Binding-site contacts:
Ligand atom O3 contacts residue HIS31 of chain 3.A at 3.2 Å (h-bond).
Ligand atom C3 contacts residue SER97 of chain 3.A at 3.5 Å.
Ligand atom O20 contacts residue GLY99 of chain 3.B at 3.6 Å.
Ligand atom C3 contacts residue TRP104 of chain 3.B at 3.4 Å (hydrophobic).
Ligand atom CH4 contacts residue SER97 of chain 3.A at 3.6 Å.
Ligand atom C16 contacts residue ASN35 of chain 3.B at 3.4 Å.
Ligand atom O20 contacts residue GLY33 of chain 3.B at 3.5 Å.
Ligand atom CH4 contacts residue VAL99 of chain 3.A at 3.8 Å (hydrophobic).
Ligand atom C5 contacts residue SER96 of chain 3.A at 3.8 Å.
Ligand atom OH5 contacts residue SER97 of chain 3.A at 3.5 Å (h-bond).
Ligand atom CH4 contacts residue HIS98 of chain 3.A at 3.4 Å.
Ligand atom C15 contacts residue PHE106 of chain 3.B at 3.6 Å (hydrophobic).
Ligand atom O3 contacts residue SER97 of chain 3.A at 3.0 Å (h-bond).
Ligand atom OH4 contacts residue HIS98 of chain 3.A at 3.0 Å.
Ligand atom OH4 contacts residue VAL99 of chain 3.A at 2.7 Å (h-bond).
Ligand atom C4 contacts residue HIS98 of chain 3.A at 3.8 Å.
Ligand atom C19 contacts residue VAL99 of chain 3.A at 3.8 Å (hydrophobic).
Ligand atom CH1 contacts residue HIS31 of chain 3.A at 3.3 Å.
Ligand atom C18 contacts residue TRP50 of chain 3.B at 3.4 Å (hydrophobic).
Ligand atom C20 contacts residue GLY99 of chain 3.B at 3.4 Å.
Ligand atom C21 contacts residue GLY99 of chain 3.B at 2.9 Å.
Ligand atom C21 contacts residue TYR101 of chain 3.B at 3.5 Å (hydrophobic).
Ligand atom C21 contacts residue GLY33 of chain 3.B at 3.1 Å.
Ligand atom C16 contacts residue GLY99 of chain 3.B at 3.7 Å.
Ligand atom C6 contacts residue SER96 of chain 3.A at 3.6 Å.
Ligand atom OH4 contacts residue SER97 of chain 3.A at 3.5 Å (h-bond).
Ligand atom OH5 contacts residue HIS98 of chain 3.A at 3.2 Å.
Ligand atom C4 contacts residue VAL99 of chain 3.A at 3.4 Å (hydrophobic).
Ligand atom C21 contacts residue ASP100 of chain 3.B at 3.7 Å.
Ligand atom C20 contacts residue TRP50 of chain 3.B at 3.6 Å (hydrophobic).
Ligand atom C5 contacts residue TRP104 of chain 3.B at 3.7 Å (hydrophobic).
Ligand atom C16 contacts residue ASP100 of chain 3.B at 3.8 Å.
Ligand atom O20 contacts residue TRP50 of chain 3.B at 2.9 Å (h-bond).
Ligand atom C15 contacts residue TRP104 of chain 3.B at 3.6 Å (hydrophobic).
Ligand atom OH1 contacts residue HIS31 of chain 3.A at 2.9 Å (h-bond).
Ligand atom C16 contacts residue PHE106 of chain 3.B at 3.7 Å (hydrophobic).
Ligand atom C4 contacts residue SER97 of chain 3.A at 3.6 Å.
Ligand atom C14 contacts residue TRP104 of chain 3.B at 3.8 Å (hydrophobic).
Ligand atom C17 contacts residue ASP100 of chain 3.B at 3.6 Å.
Ligand atom O20 contacts residue ASN35 of chain 3.B at 3.0 Å (h-bond).

Sequence of chain 3.B:
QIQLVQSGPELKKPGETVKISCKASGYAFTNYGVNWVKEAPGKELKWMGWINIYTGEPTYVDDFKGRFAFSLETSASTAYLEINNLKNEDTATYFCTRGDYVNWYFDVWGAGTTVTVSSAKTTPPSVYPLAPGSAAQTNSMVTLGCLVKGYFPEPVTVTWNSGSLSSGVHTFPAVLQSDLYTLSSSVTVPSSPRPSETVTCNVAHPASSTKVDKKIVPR

Sequence of chain 3.A:
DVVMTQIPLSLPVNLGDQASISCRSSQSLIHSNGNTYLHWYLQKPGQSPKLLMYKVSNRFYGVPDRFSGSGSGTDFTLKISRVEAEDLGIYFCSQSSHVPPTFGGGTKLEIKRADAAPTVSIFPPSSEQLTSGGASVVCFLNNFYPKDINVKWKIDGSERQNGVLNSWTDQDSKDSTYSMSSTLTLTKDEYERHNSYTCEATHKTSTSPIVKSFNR

The small molecule below binds the protein below.
Small molecule (SMILES): CC(=O)[C@H]1CC[C@H]2[C@@H]3CC[C@H]4C[C@@H](OC(=O)CCC(=O)O)CC[C@]4(C)[C@H]3CC[C@]12C